Binding-site contacts:
Ligand atom C11 contacts residue IMP1 of chain 2.C at 3.8 Å.
Ligand atom C4 contacts residue ARG414 of chain 2.A at 3.7 Å.
Ligand atom C15 contacts residue SER263 of chain 2.A at 3.6 Å.
Ligand atom C17 contacts residue IMP1 of chain 2.C at 3.8 Å.
Ligand atom C6 contacts residue SER263 of chain 2.A at 3.4 Å.
Ligand atom O4 contacts residue GLU431 of chain 2.A at 3.3 Å (salt-bridge).
Ligand atom C3 contacts residue GLY409 of chain 2.A at 3.8 Å.
Ligand atom C2 contacts residue GLY409 of chain 2.A at 3.8 Å.
Ligand atom O6 contacts residue SER262 of chain 2.A at 3.4 Å.
Ligand atom C16 contacts residue SER263 of chain 2.A at 3.5 Å.
Ligand atom C7 contacts residue SER262 of chain 2.A at 3.5 Å.
Ligand atom C7 contacts residue IMP1 of chain 2.C at 3.3 Å.
Ligand atom O2 contacts residue GLY312 of chain 2.A at 3.5 Å (h-bond).
Ligand atom O5 contacts residue SER263 of chain 2.A at 2.5 Å (h-bond).
Ligand atom C16 contacts residue IMP1 of chain 2.C at 3.5 Å.
Ligand atom O4 contacts residue IMP1 of chain 2.C at 3.2 Å (h-bond).
Ligand atom C9 contacts residue GLU408 of chain 2.A at 3.1 Å.
Ligand atom C8 contacts residue SER263 of chain 2.A at 3.9 Å.
Ligand atom C12 contacts residue IMP1 of chain 2.C at 3.7 Å.
Ligand atom C10 contacts residue GLY312 of chain 2.A at 3.3 Å.
Ligand atom O2 contacts residue ILE313 of chain 2.A at 3.3 Å.
Ligand atom C14 contacts residue IMP1 of chain 2.C at 3.8 Å.
Ligand atom C9 contacts residue GLY409 of chain 2.A at 3.9 Å.
Ligand atom O1 contacts residue GLY314 of chain 2.A at 3.2 Å (h-bond).
Ligand atom C1 contacts residue IMP1 of chain 2.C at 3.7 Å.
Ligand atom C7 contacts residue ASP261 of chain 2.A at 3.4 Å.
Ligand atom C8 contacts residue SER262 of chain 2.A at 3.7 Å.
Ligand atom C10 contacts residue SER263 of chain 2.A at 4.0 Å.
Ligand atom O1 contacts residue IMP1 of chain 2.C at 3.8 Å.
Ligand atom O2 contacts residue GLY314 of chain 2.A at 3.4 Å (h-bond).
Ligand atom C8 contacts residue ASP261 of chain 2.A at 3.3 Å.
Ligand atom C15 contacts residue IMP1 of chain 2.C at 3.5 Å.
Ligand atom O6 contacts residue SER263 of chain 2.A at 2.9 Å (h-bond).
Ligand atom C12 contacts residue SER263 of chain 2.A at 3.9 Å.
Ligand atom C17 contacts residue GLY409 of chain 2.A at 3.6 Å.
Ligand atom O3 contacts residue ASP261 of chain 2.A at 3.4 Å (salt-bridge).
Ligand atom C11 contacts residue SER263 of chain 2.A at 3.6 Å.
Ligand atom C10 contacts residue IMP1 of chain 2.C at 3.7 Å.
Ligand atom C10 contacts residue ASN291 of chain 2.A at 3.7 Å.
Ligand atom C1 contacts residue GLY314 of chain 2.A at 3.7 Å.

A small-molecule ligand and the protein it binds are described below.
Small molecule (SMILES): COc1c(C)c2c(c(O)c1C/C=C(\C)CCC(=O)O)C(=O)OC2

Sequence of chain 2.A:
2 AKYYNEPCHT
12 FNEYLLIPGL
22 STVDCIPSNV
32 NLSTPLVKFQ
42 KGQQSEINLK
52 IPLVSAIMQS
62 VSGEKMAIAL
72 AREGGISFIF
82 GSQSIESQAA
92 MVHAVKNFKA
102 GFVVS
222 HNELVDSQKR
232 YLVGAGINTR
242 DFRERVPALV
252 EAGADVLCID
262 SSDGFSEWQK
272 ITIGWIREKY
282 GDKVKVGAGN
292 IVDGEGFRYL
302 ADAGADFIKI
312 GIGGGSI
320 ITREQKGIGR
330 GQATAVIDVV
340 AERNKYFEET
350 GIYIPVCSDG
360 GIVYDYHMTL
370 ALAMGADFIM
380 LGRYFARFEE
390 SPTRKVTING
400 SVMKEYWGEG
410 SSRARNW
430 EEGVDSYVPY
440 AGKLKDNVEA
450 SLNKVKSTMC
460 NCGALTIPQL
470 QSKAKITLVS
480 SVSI